Binding-site contacts:
Ligand atom P contacts residue ARG295 of chain 1.I at 3.6 Å.
Ligand atom O2 contacts residue GLU204 of chain 1.I at 3.2 Å (salt-bridge).
Ligand atom P contacts residue HIS298 of chain 1.I at 3.4 Å.
Ligand atom O5 contacts residue SER379 of chain 1.I at 2.5 Å (h-bond).
Ligand atom O2 contacts residue HIS294 of chain 1.I at 3.5 Å (h-bond).
Ligand atom O3 contacts residue ASN123 of chain 1.K at 3.4 Å (h-bond).
Ligand atom C1 contacts residue KCX201 of chain 1.I at 3.8 Å.
Ligand atom C2 contacts residue KCX201 of chain 1.I at 3.4 Å.
Ligand atom C4 contacts residue ASN123 of chain 1.K at 3.2 Å.
Ligand atom O2 contacts residue ASP203 of chain 1.I at 4.1 Å.
Ligand atom C1 contacts residue ASP203 of chain 1.I at 4.2 Å.
Ligand atom O6 contacts residue ASN123 of chain 1.K at 4.0 Å.
Ligand atom C3 contacts residue ASN123 of chain 1.K at 3.9 Å.
Ligand atom O1A contacts residue ASP203 of chain 1.I at 3.0 Å (salt-bridge).
Ligand atom C3 contacts residue MG1 of chain 1.Y at 4.0 Å.
Ligand atom O5 contacts residue HIS327 of chain 1.I at 4.0 Å.
Ligand atom C6 contacts residue SER379 of chain 1.I at 3.7 Å.
Ligand atom O3 contacts residue MG1 of chain 1.Y at 3.8 Å.
Ligand atom C5 contacts residue SER379 of chain 1.I at 3.4 Å.
Ligand atom O2P contacts residue HIS298 of chain 1.I at 2.3 Å (h-bond).
Ligand atom O3P contacts residue ARG295 of chain 1.I at 3.2 Å (salt-bridge).
Ligand atom O2P contacts residue ARG295 of chain 1.I at 3.9 Å.
Ligand atom O5 contacts residue GLY380 of chain 1.I at 4.1 Å.
Ligand atom O1 contacts residue MG1 of chain 1.Y at 4.0 Å.
Ligand atom O1P contacts residue ARG295 of chain 1.I at 2.9 Å (salt-bridge).
Ligand atom C1 contacts residue MG1 of chain 1.Y at 2.9 Å.
Ligand atom C1 contacts residue THR173 of chain 1.I at 4.0 Å.
Ligand atom O2 contacts residue KCX201 of chain 1.I at 2.6 Å (h-bond).
Ligand atom O1P contacts residue HIS298 of chain 1.I at 3.7 Å.
Ligand atom O1A contacts residue THR173 of chain 1.I at 3.7 Å.
Ligand atom O1 contacts residue LYS175 of chain 1.I at 2.9 Å (salt-bridge).
Ligand atom C1 contacts residue LYS175 of chain 1.I at 3.2 Å.
Ligand atom C5 contacts residue GLY380 of chain 1.I at 3.8 Å.
Ligand atom O4 contacts residue ASN123 of chain 1.K at 2.5 Å (h-bond).
Ligand atom O1A contacts residue MG1 of chain 1.Y at 2.1 Å.
Ligand atom O1A contacts residue KCX201 of chain 1.I at 3.2 Å (h-bond).
Ligand atom O1A contacts residue LYS175 of chain 1.I at 2.9 Å (salt-bridge).
Ligand atom O3P contacts residue HIS298 of chain 1.I at 4.1 Å.
Ligand atom O2 contacts residue MG1 of chain 1.Y at 2.1 Å.
Ligand atom C2 contacts residue MG1 of chain 1.Y at 3.0 Å.

This small molecule binds to this protein.
Small molecule (SMILES): O=C(O)[C@H](O)[C@@H](O)[C@H](O)[C@H](O)COP(=O)(O)O

Sequence of chain 1.K:
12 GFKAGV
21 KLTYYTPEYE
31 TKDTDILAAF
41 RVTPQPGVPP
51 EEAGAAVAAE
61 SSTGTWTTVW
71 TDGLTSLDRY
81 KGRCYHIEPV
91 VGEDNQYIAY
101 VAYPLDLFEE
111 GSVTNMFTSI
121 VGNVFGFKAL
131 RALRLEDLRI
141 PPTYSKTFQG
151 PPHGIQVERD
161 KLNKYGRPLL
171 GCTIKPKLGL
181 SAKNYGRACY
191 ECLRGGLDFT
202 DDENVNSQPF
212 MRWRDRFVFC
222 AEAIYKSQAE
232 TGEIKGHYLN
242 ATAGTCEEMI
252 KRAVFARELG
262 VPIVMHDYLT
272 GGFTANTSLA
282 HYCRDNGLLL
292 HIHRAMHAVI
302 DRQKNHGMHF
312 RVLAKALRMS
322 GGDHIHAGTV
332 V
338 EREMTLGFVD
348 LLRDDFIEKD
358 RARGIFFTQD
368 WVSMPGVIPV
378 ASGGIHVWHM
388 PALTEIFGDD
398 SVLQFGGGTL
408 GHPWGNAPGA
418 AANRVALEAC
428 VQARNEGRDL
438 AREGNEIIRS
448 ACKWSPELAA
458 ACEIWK

Sequence of chain 1.I:
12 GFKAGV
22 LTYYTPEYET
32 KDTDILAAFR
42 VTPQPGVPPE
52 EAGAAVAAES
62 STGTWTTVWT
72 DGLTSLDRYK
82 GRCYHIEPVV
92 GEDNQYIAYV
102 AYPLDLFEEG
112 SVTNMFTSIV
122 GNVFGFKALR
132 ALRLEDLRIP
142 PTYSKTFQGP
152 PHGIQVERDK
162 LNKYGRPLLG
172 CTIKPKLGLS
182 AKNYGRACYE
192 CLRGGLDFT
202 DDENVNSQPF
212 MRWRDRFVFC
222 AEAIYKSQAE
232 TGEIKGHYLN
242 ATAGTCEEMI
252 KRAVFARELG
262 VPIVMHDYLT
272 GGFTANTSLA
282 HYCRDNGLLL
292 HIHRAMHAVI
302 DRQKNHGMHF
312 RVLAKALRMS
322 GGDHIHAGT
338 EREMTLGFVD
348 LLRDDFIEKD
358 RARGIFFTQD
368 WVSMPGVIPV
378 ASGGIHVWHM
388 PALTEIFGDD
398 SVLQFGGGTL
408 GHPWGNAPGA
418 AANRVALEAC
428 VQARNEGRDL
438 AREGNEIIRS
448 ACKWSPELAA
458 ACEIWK